Sequence of chain 42.E:
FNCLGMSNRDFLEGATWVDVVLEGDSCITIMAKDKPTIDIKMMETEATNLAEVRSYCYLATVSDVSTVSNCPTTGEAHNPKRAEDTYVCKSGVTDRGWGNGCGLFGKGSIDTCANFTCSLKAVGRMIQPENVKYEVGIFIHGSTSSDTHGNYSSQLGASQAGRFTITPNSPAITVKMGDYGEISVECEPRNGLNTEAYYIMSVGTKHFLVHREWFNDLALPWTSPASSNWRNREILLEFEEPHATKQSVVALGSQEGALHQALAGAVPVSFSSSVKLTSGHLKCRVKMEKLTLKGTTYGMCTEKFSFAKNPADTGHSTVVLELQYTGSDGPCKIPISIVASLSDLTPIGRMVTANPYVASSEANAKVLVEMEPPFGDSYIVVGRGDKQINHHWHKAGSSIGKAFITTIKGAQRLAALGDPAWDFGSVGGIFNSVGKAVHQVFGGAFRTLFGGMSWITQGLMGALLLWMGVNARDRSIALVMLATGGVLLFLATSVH

Binding-site contacts:
Ligand atom N2 contacts residue TYR90 of chain 42.E at 4.4 Å.
Ligand atom C6 contacts residue THR89 of chain 42.E at 4.2 Å.
Ligand atom C3 contacts residue ASN118 of chain 42.E at 3.8 Å.
Ligand atom O6 contacts residue THR120 of chain 42.E at 2.5 Å (h-bond).
Ligand atom C8 contacts residue ASP67 of chain 42.E at 4.0 Å.
Ligand atom O7 contacts residue ASN118 of chain 42.E at 3.0 Å (h-bond).
Ligand atom O7 contacts residue ASP67 of chain 42.E at 3.5 Å (salt-bridge).
Ligand atom C5 contacts residue ASN118 of chain 42.E at 3.6 Å.
Ligand atom C1 contacts residue SER66 of chain 42.E at 4.5 Å.
Ligand atom C1 contacts residue ASN118 of chain 42.E at 1.4 Å.
Ligand atom N2 contacts residue ASN118 of chain 42.E at 2.9 Å (h-bond).
Ligand atom C7 contacts residue ASP67 of chain 42.E at 3.9 Å.
Ligand atom O4 contacts residue THR300 of chain 22.A at 4.5 Å.
Ligand atom C8 contacts residue ASN118 of chain 42.E at 4.4 Å.
Ligand atom C5 contacts residue THR89 of chain 42.E at 4.2 Å.
Ligand atom C5 contacts residue PHE119 of chain 42.E at 4.4 Å (hydrophobic).
Ligand atom O5 contacts residue SER66 of chain 42.E at 4.4 Å.
Ligand atom C7 contacts residue TYR90 of chain 42.E at 4.1 Å (hydrophobic).
Ligand atom C8 contacts residue TYR90 of chain 42.E at 3.8 Å (hydrophobic).
Ligand atom O7 contacts residue SER66 of chain 42.E at 3.5 Å.
Ligand atom C4 contacts residue ASN118 of chain 42.E at 4.2 Å.
Ligand atom C6 contacts residue THR120 of chain 42.E at 3.4 Å.
Ligand atom C5 contacts residue THR120 of chain 42.E at 4.0 Å.
Ligand atom O5 contacts residue THR120 of chain 42.E at 3.4 Å (h-bond).
Ligand atom C7 contacts residue ASN118 of chain 42.E at 3.1 Å.
Ligand atom C1 contacts residue THR89 of chain 42.E at 4.4 Å.
Ligand atom C2 contacts residue ASN118 of chain 42.E at 2.5 Å.
Ligand atom O5 contacts residue THR89 of chain 42.E at 4.3 Å.
Ligand atom O6 contacts residue PHE119 of chain 42.E at 4.0 Å.
Ligand atom O5 contacts residue PHE119 of chain 42.E at 3.8 Å.
Ligand atom C6 contacts residue PHE119 of chain 42.E at 3.8 Å (hydrophobic).
Ligand atom O5 contacts residue ASN118 of chain 42.E at 2.3 Å (h-bond).

A protein and the small-molecule ligand that binds it are described below.
Small molecule (SMILES): CC(=O)N[C@@H]1[C@@H](O)[C@H](O)[C@@H](CO)O[C@H]1O

Sequence of chain 22.A:
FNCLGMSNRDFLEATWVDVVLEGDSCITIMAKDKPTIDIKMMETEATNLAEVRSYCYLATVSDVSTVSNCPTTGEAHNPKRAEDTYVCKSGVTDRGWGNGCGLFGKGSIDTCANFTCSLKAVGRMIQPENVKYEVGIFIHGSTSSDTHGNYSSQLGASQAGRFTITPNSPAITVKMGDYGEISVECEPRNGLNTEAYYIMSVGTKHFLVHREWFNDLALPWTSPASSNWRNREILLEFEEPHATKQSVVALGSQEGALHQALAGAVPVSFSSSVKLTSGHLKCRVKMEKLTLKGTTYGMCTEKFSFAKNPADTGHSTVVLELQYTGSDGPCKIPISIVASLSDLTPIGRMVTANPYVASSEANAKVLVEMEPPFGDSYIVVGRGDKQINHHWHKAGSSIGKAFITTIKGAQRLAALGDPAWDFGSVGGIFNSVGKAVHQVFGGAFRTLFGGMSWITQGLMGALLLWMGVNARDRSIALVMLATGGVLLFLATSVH